The protein below binds the small molecule below.
Small molecule (SMILES): O=c1[nH]cnc2c1ncn2[C@@H]1O[C@H](COP(=O)(O)O)[C@@H](O)[C@H]1O

Sequence of chain 1.F:
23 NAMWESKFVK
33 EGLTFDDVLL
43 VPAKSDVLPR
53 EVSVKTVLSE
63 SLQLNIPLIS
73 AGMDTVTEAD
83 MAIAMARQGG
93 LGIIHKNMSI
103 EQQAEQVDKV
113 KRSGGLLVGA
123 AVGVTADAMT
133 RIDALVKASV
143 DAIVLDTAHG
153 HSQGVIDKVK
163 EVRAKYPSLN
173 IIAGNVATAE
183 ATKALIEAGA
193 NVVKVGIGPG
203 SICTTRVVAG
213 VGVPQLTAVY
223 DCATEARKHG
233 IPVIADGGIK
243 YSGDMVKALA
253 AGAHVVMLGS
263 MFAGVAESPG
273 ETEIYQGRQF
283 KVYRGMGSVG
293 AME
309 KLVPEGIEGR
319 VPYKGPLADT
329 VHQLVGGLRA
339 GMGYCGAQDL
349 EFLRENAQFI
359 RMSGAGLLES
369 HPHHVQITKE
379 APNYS

Binding-site contacts:
Ligand atom C4' contacts residue ASP238 of chain 1.F at 3.3 Å.
Ligand atom C3' contacts residue ASP238 of chain 1.F at 3.3 Å.
Ligand atom N1 contacts residue ZO71 of chain 1.CA at 3.5 Å.
Ligand atom C8 contacts residue ILE204 of chain 1.F at 3.5 Å (hydrophobic).
Ligand atom N3 contacts residue ZO71 of chain 1.CA at 3.5 Å.
Ligand atom O5' contacts residue GLY202 of chain 1.F at 3.5 Å.
Ligand atom C6 contacts residue GLY289 of chain 1.F at 3.6 Å.
Ligand atom C2' contacts residue ASP238 of chain 1.F at 3.4 Å.
Ligand atom O6 contacts residue GLY289 of chain 1.F at 2.7 Å (h-bond).
Ligand atom C2 contacts residue ZO71 of chain 1.CA at 3.3 Å.
Ligand atom P contacts residue SER203 of chain 1.F at 3.5 Å.
Ligand atom O3' contacts residue MET259 of chain 1.F at 3.3 Å (h-bond).
Ligand atom N7 contacts residue MET75 of chain 1.F at 3.5 Å.
Ligand atom N3 contacts residue CYS205 of chain 1.F at 3.7 Å.
Ligand atom N7 contacts residue MET288 of chain 1.F at 3.3 Å (h-bond).
Ligand atom C2 contacts residue THR207 of chain 1.F at 3.8 Å.
Ligand atom O3P contacts residue SER262 of chain 1.F at 3.3 Å (h-bond).
Ligand atom O2P contacts residue SER203 of chain 1.F at 2.5 Å (h-bond).
Ligand atom O3' contacts residue ASP238 of chain 1.F at 2.5 Å (salt-bridge).
Ligand atom O4' contacts residue GLY202 of chain 1.F at 3.8 Å.
Ligand atom O6 contacts residue GLY314 of chain 1.F at 3.6 Å.
Ligand atom O1P contacts residue GLY239 of chain 1.F at 3.4 Å.
Ligand atom O5' contacts residue TYR285 of chain 1.F at 3.7 Å.
Ligand atom N7 contacts residue ILE204 of chain 1.F at 3.4 Å.
Ligand atom C2 contacts residue CYS205 of chain 1.F at 3.4 Å (hydrophobic).
Ligand atom O2P contacts residue SER262 of chain 1.F at 3.2 Å.
Ligand atom O2P contacts residue TYR285 of chain 1.F at 3.0 Å (h-bond).
Ligand atom O3' contacts residue ALA73 of chain 1.F at 3.3 Å.
Ligand atom O1P contacts residue GLY240 of chain 1.F at 2.9 Å (h-bond).
Ligand atom P contacts residue TYR285 of chain 1.F at 3.8 Å.
Ligand atom N7 contacts residue GLY287 of chain 1.F at 3.7 Å.
Ligand atom O1P contacts residue SER203 of chain 1.F at 3.1 Å (h-bond).
Ligand atom O6 contacts residue MET288 of chain 1.F at 3.1 Å (h-bond).
Ligand atom O3P contacts residue GLY261 of chain 1.F at 2.9 Å (h-bond).
Ligand atom O1P contacts residue GLY202 of chain 1.F at 3.4 Å.
Ligand atom C5 contacts residue ILE204 of chain 1.F at 3.7 Å (hydrophobic).
Ligand atom C8 contacts residue MET75 of chain 1.F at 3.4 Å (hydrophobic).
Ligand atom O2' contacts residue ASP238 of chain 1.F at 2.3 Å (salt-bridge).
Ligand atom O6 contacts residue GLY287 of chain 1.F at 3.3 Å.
Ligand atom N1 contacts residue GLU313 of chain 1.F at 3.1 Å (salt-bridge).